Sequence of chain 1.E:
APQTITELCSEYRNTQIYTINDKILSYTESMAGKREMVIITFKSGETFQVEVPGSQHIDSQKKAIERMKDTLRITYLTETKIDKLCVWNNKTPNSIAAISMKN

Binding-site contacts:
Ligand atom C4 contacts residue GLU51 of chain 1.D at 3.5 Å.
Ligand atom C6 contacts residue HIS57 of chain 1.D at 3.8 Å.
Ligand atom O4 contacts residue GLN56 of chain 1.D at 3.5 Å.
Ligand atom O8 contacts residue TYR12 of chain 1.D at 3.8 Å.
Ligand atom C6 contacts residue TYR12 of chain 1.D at 3.9 Å (hydrophobic).
Ligand atom C4 contacts residue GLU11 of chain 1.D at 3.5 Å.
Ligand atom C2 contacts residue LYS91 of chain 1.D at 3.9 Å.
Ligand atom C8 contacts residue ARG13 of chain 1.D at 3.9 Å.
Ligand atom C4 contacts residue GLN56 of chain 1.D at 3.2 Å.
Ligand atom C3 contacts residue ASN90 of chain 1.D at 3.6 Å.
Ligand atom C3 contacts residue TRP88 of chain 1.D at 3.7 Å (hydrophobic).
Ligand atom C6 contacts residue GLN56 of chain 1.D at 3.8 Å.
Ligand atom O1B contacts residue TYR12 of chain 1.D at 3.5 Å.
Ligand atom O4 contacts residue GLU11 of chain 1.D at 3.3 Å (salt-bridge).
Ligand atom O9 contacts residue ILE58 of chain 1.D at 3.7 Å.
Ligand atom C4 contacts residue TRP88 of chain 1.D at 3.5 Å (hydrophobic).
Ligand atom O3 contacts residue LYS91 of chain 1.D at 2.7 Å (salt-bridge).
Ligand atom O4 contacts residue GLN56 of chain 1.D at 3.7 Å.
Ligand atom O1B contacts residue ARG13 of chain 1.D at 2.7 Å (salt-bridge).
Ligand atom O6 contacts residue TRP88 of chain 1.D at 3.7 Å.
Ligand atom O6 contacts residue ILE58 of chain 1.D at 3.8 Å.
Ligand atom O6 contacts residue GLN56 of chain 1.D at 3.4 Å (h-bond).
Ligand atom C6 contacts residue TRP88 of chain 1.D at 3.7 Å (hydrophobic).
Ligand atom O2 contacts residue ASN90 of chain 1.D at 2.9 Å (h-bond).
Ligand atom O4 contacts residue LYS91 of chain 1.D at 3.1 Å (salt-bridge).
Ligand atom C6 contacts residue GLN56 of chain 1.D at 3.3 Å.
Ligand atom C3 contacts residue LYS91 of chain 1.D at 3.6 Å.
Ligand atom N5 contacts residue GLU11 of chain 1.D at 3.3 Å (salt-bridge).
Ligand atom C5 contacts residue TRP88 of chain 1.D at 3.6 Å (hydrophobic).
Ligand atom O6 contacts residue GLN61 of chain 1.D at 3.0 Å (h-bond).
Ligand atom N5 contacts residue TYR12 of chain 1.D at 3.9 Å.
Ligand atom O3 contacts residue ASN90 of chain 1.D at 2.7 Å (h-bond).
Ligand atom C1 contacts residue ARG13 of chain 1.D at 3.8 Å.
Ligand atom C9 contacts residue GLY33 of chain 1.E at 3.6 Å.
Ligand atom C5 contacts residue GLN56 of chain 1.D at 3.7 Å.
Ligand atom O6 contacts residue HIS57 of chain 1.D at 3.9 Å.
Ligand atom C2 contacts residue ASN90 of chain 1.D at 3.9 Å.
Ligand atom O5 contacts residue GLN56 of chain 1.D at 3.6 Å (h-bond).
Ligand atom O1A contacts residue TYR12 of chain 1.D at 3.4 Å.
Ligand atom O4 contacts residue GLU51 of chain 1.D at 2.6 Å (salt-bridge).

A small-molecule ligand and the protein it binds are described below.
Small molecule (SMILES): CC(=O)N[C@H]1[C@H](O[C@@H]2[C@H](O[C@]3(C(=O)O)C[C@H](O)[C@@H](NC(C)=O)[C@H]([C@H](O)[C@H](O)CO)O3)[C@@H](O)[C@H](O[C@H]3[C@H](O)[C@@H](O)[C@H](O)O[C@@H]3CO)O[C@@H]2CO)O[C@H](CO)[C@H](O)[C@@H]1O[C@@H]1O[C@H](CO)[C@H](O)[C@H](O)[C@H]1O

Sequence of chain 1.D:
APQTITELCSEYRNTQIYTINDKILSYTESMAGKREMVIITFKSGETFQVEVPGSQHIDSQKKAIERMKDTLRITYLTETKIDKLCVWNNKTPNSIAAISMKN